Binding-site contacts:
Ligand atom O5 contacts residue ASP783 of chain 1.B at 3.6 Å (salt-bridge).
Ligand atom C5 contacts residue ASN696 of chain 1.A at 3.7 Å.
Ligand atom C2 contacts residue ASN696 of chain 1.A at 2.5 Å.
Ligand atom C4 contacts residue ASN696 of chain 1.A at 4.2 Å.
Ligand atom C7 contacts residue ASN696 of chain 1.A at 3.3 Å.
Ligand atom C8 contacts residue ASN696 of chain 1.A at 4.4 Å.
Ligand atom O7 contacts residue ASN696 of chain 1.A at 3.3 Å (h-bond).
Ligand atom C1 contacts residue ASP783 of chain 1.B at 4.3 Å.
Ligand atom O6 contacts residue ASP783 of chain 1.B at 4.4 Å.
Ligand atom C8 contacts residue GLY1118 of chain 1.A at 3.9 Å.
Ligand atom C1 contacts residue ASN696 of chain 1.A at 1.4 Å.
Ligand atom C3 contacts residue ASN696 of chain 1.A at 3.8 Å.
Ligand atom O5 contacts residue ASN696 of chain 1.A at 2.4 Å (h-bond).
Ligand atom N2 contacts residue ASN696 of chain 1.A at 2.9 Å (h-bond).

Sequence of chain 1.B:
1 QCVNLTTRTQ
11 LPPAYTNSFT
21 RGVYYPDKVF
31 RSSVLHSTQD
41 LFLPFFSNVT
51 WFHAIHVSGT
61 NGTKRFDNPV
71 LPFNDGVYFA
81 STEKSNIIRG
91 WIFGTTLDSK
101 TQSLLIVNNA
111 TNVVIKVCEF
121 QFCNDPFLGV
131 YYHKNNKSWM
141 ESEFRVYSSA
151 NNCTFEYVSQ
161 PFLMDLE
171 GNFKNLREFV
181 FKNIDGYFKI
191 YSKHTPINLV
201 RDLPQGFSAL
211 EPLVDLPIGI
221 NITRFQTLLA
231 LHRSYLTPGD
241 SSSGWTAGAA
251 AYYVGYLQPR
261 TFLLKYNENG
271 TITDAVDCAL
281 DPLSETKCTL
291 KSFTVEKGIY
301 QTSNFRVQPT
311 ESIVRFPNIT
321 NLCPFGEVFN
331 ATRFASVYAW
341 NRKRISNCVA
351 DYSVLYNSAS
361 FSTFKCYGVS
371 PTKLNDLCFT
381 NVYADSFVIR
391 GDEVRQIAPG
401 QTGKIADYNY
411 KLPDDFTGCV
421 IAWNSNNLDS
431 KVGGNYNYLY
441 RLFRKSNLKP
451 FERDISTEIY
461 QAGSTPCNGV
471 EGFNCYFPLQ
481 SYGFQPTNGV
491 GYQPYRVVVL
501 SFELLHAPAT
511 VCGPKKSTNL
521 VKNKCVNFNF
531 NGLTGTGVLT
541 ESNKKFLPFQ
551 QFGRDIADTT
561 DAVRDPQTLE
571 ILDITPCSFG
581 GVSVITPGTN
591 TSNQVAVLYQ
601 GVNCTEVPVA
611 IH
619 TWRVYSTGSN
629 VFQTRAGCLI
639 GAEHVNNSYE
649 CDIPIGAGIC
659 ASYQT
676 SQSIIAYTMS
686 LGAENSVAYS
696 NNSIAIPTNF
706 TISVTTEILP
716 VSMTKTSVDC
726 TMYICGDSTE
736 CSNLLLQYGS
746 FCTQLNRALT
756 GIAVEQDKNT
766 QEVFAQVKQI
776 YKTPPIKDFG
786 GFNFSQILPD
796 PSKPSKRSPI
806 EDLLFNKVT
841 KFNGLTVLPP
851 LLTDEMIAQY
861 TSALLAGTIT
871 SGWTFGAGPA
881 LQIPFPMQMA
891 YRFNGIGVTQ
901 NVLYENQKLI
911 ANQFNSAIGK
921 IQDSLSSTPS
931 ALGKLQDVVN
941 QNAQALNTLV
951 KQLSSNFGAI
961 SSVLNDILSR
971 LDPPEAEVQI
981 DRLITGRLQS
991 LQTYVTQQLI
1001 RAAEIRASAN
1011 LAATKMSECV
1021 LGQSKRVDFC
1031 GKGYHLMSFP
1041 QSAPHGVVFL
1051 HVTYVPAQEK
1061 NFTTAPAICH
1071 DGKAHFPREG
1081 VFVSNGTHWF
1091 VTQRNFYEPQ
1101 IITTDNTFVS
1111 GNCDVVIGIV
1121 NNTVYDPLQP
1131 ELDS

A protein and the small-molecule ligand that binds it are described below.
Small molecule (SMILES): CC(=O)N[C@@H]1[C@@H](O)[C@H](O)[C@@H](CO)O[C@H]1O

Sequence of chain 1.A:
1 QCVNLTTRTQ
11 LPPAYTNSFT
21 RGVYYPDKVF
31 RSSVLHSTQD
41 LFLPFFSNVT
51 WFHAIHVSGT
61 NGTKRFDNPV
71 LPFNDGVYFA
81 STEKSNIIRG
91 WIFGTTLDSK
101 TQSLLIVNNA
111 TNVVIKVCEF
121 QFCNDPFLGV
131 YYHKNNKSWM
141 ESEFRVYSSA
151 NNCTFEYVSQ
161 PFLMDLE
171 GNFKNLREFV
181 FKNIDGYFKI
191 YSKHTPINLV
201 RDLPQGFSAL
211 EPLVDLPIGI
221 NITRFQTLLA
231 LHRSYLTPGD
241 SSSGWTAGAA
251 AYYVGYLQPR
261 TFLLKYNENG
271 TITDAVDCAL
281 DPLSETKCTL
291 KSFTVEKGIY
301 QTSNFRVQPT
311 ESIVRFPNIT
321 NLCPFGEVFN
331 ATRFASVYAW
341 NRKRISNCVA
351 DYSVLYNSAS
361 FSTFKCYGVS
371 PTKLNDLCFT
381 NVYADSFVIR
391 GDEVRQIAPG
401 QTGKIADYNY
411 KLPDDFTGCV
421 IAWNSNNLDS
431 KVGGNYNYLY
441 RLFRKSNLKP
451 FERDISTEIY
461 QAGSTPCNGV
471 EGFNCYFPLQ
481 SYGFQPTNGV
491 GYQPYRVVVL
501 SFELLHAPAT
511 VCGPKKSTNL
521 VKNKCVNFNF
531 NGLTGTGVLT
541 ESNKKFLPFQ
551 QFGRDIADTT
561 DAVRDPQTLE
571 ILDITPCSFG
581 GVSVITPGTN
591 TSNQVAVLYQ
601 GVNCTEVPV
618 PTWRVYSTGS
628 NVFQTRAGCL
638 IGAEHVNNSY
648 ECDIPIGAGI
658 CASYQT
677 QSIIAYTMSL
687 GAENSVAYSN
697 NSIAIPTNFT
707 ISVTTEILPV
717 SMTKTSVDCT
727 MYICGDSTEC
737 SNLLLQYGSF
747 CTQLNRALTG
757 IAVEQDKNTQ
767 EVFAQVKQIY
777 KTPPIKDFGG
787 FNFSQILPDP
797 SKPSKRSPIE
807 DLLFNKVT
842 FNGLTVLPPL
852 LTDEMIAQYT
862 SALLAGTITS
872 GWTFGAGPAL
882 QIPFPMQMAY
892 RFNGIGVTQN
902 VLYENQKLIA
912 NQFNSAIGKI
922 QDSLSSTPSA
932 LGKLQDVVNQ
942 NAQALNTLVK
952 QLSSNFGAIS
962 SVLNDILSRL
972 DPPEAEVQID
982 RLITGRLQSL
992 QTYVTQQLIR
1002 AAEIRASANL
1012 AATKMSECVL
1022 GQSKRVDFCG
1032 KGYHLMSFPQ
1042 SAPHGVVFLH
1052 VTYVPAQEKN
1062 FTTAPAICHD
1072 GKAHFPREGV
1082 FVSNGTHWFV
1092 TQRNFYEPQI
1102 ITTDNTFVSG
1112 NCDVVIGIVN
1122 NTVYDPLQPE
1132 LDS